Sequence of chain 1.B:
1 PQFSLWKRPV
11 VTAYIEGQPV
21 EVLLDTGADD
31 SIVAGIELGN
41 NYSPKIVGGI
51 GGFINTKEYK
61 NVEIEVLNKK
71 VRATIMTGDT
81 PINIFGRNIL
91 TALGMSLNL

This protein binds this small molecule.
Small molecule (SMILES): CC(=O)N[C@H](C(=O)N[C@@H](Cc1ccccc1)[C@@H](O)CN(CC1CCCCC1)NC(=O)[C@@H](NC(C)=O)C(C)C)C(C)C

Sequence of chain 1.A:
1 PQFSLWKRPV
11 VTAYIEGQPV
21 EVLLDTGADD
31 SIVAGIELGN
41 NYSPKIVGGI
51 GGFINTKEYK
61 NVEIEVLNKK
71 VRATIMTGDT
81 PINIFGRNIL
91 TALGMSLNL

Binding-site contacts:
Ligand atom C13 contacts residue ASP25 of chain 1.A at 3.5 Å.
Ligand atom C8 contacts residue VAL47 of chain 1.B at 3.4 Å (hydrophobic).
Ligand atom C15 contacts residue GLY27 of chain 1.B at 3.6 Å.
Ligand atom O33 contacts residue ILE50 of chain 1.B at 3.8 Å.
Ligand atom C22 contacts residue GLY27 of chain 1.A at 3.6 Å.
Ligand atom C37 contacts residue ILE50 of chain 1.B at 3.6 Å (hydrophobic).
Ligand atom C22 contacts residue ASP25 of chain 1.B at 3.1 Å.
Ligand atom N35 contacts residue GLY48 of chain 1.A at 3.1 Å (h-bond).
Ligand atom O33 contacts residue GLY49 of chain 1.A at 3.4 Å.
Ligand atom O3 contacts residue ALA28 of chain 1.B at 3.5 Å.
Ligand atom C16 contacts residue ILE82 of chain 1.A at 3.4 Å (hydrophobic).
Ligand atom C39 contacts residue GLY48 of chain 1.A at 3.8 Å.
Ligand atom N31 contacts residue GLY27 of chain 1.A at 3.0 Å (h-bond).
Ligand atom C20 contacts residue ASP25 of chain 1.B at 3.8 Å.
Ligand atom O10 contacts residue GLY49 of chain 1.B at 3.3 Å.
Ligand atom C28 contacts residue ILE82 of chain 1.B at 3.8 Å (hydrophobic).
Ligand atom C27 contacts residue GLY49 of chain 1.A at 3.6 Å.
Ligand atom O40 contacts residue ASP29 of chain 1.A at 2.9 Å (salt-bridge).
Ligand atom C17 contacts residue ILE82 of chain 1.A at 3.7 Å (hydrophobic).
Ligand atom C1 contacts residue GLY48 of chain 1.B at 3.5 Å.
Ligand atom O21 contacts residue ASP25 of chain 1.B at 2.9 Å (salt-bridge).
Ligand atom C24 contacts residue GLY27 of chain 1.A at 3.6 Å.
Ligand atom C41 contacts residue GLY48 of chain 1.A at 3.5 Å.
Ligand atom N4 contacts residue GLY48 of chain 1.B at 3.0 Å (h-bond).
Ligand atom C19 contacts residue ILE50 of chain 1.B at 3.8 Å (hydrophobic).
Ligand atom C18 contacts residue ILE50 of chain 1.B at 3.8 Å (hydrophobic).
Ligand atom N11 contacts residue GLY27 of chain 1.B at 3.3 Å (h-bond).
Ligand atom C18 contacts residue GLY49 of chain 1.B at 3.7 Å.
Ligand atom O40 contacts residue GLY27 of chain 1.A at 3.7 Å.
Ligand atom O3 contacts residue GLY27 of chain 1.B at 3.6 Å.
Ligand atom C2 contacts residue GLY48 of chain 1.B at 3.7 Å.
Ligand atom O21 contacts residue GLY27 of chain 1.B at 3.3 Å.
Ligand atom C1 contacts residue ASP29 of chain 1.B at 3.8 Å.
Ligand atom C20 contacts residue ASP25 of chain 1.A at 3.2 Å.
Ligand atom O40 contacts residue ALA28 of chain 1.A at 3.3 Å.
Ligand atom N23 contacts residue GLY27 of chain 1.A at 3.6 Å (h-bond).
Ligand atom O21 contacts residue ASP25 of chain 1.A at 2.8 Å (salt-bridge).
Ligand atom C27 contacts residue PRO81 of chain 1.B at 3.7 Å (hydrophobic).
Ligand atom C8 contacts residue ILE32 of chain 1.B at 3.8 Å (hydrophobic).
Ligand atom O3 contacts residue ASP29 of chain 1.B at 2.9 Å (salt-bridge).